Binding-site contacts:
Ligand atom C7 contacts residue PHE90 of chain 4.E at 4.1 Å (hydrophobic).
Ligand atom N2 contacts residue MET118 of chain 4.E at 3.9 Å.
Ligand atom O7 contacts residue ARG89 of chain 4.E at 3.8 Å.
Ligand atom C7 contacts residue ASN67 of chain 4.E at 3.6 Å.
Ligand atom C2 contacts residue ASN67 of chain 4.E at 2.5 Å.
Ligand atom C8 contacts residue ASN67 of chain 4.E at 3.9 Å.
Ligand atom O7 contacts residue PHE90 of chain 4.E at 3.4 Å.
Ligand atom C1 contacts residue ASN67 of chain 4.E at 1.4 Å.
Ligand atom C3 contacts residue ASN67 of chain 4.E at 3.8 Å.
Ligand atom N2 contacts residue ASN67 of chain 4.E at 2.9 Å (h-bond).
Ligand atom C7 contacts residue MET118 of chain 4.E at 4.1 Å (hydrophobic).
Ligand atom C5 contacts residue ASN67 of chain 4.E at 3.7 Å.
Ligand atom C4 contacts residue ASN67 of chain 4.E at 4.2 Å.
Ligand atom O5 contacts residue ASN67 of chain 4.E at 2.4 Å (h-bond).
Ligand atom O7 contacts residue ASN67 of chain 4.E at 4.5 Å.
Ligand atom O7 contacts residue MET118 of chain 4.E at 3.4 Å.

Sequence of chain 4.E:
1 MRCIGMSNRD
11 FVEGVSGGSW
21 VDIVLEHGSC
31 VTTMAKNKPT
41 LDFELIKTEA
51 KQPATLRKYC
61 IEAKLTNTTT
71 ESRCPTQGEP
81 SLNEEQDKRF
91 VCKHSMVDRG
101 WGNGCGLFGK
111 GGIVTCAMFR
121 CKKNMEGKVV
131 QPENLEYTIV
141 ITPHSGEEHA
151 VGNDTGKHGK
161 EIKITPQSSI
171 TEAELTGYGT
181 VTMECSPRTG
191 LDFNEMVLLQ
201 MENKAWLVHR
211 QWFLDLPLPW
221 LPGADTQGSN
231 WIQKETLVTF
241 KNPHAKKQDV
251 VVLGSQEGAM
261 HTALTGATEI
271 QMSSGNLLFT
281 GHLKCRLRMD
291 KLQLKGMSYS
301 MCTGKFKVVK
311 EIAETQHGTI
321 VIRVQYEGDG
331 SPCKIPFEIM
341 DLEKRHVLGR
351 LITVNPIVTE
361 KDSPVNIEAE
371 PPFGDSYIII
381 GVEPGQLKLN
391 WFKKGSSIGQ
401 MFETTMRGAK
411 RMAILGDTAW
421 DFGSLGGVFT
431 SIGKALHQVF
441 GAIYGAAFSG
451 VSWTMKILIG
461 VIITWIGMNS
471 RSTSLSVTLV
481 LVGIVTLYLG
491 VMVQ

A small-molecule ligand and the protein it binds are described below.
Small molecule (SMILES): CC(=O)N[C@@H]1[C@@H](O)[C@H](O)[C@@H](CO)O[C@H]1O